Sequence of chain 1.B:
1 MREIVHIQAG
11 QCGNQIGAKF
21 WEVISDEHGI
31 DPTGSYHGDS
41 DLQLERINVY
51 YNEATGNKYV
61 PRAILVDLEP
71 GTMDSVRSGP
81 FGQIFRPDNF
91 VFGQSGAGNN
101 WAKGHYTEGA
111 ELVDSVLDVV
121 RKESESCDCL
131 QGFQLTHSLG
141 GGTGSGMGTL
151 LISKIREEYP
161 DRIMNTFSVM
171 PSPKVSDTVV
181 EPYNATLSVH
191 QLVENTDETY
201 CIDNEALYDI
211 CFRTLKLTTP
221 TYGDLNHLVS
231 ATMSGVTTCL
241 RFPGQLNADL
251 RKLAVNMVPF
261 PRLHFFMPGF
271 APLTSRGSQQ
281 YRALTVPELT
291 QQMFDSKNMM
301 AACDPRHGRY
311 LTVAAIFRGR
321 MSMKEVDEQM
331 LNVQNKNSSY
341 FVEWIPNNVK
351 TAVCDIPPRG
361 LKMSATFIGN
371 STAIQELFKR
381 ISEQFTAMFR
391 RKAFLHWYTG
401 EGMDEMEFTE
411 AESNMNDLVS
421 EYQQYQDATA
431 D

Binding-site contacts:
Ligand atom C35 contacts residue ASP26 of chain 1.B at 3.3 Å.
Ligand atom O05 contacts residue LEU361 of chain 1.B at 3.6 Å.
Ligand atom O05 contacts residue PHE270 of chain 1.B at 3.7 Å.
Ligand atom C06 contacts residue HIS227 of chain 1.B at 3.2 Å.
Ligand atom C07 contacts residue ASP224 of chain 1.B at 3.2 Å.
Ligand atom C30 contacts residue VAL23 of chain 1.B at 3.8 Å (hydrophobic).
Ligand atom C07 contacts residue HIS227 of chain 1.B at 3.8 Å.
Ligand atom C33 contacts residue GLU22 of chain 1.B at 3.8 Å.
Ligand atom C19 contacts residue THR274 of chain 1.B at 3.2 Å.
Ligand atom C13 contacts residue LEU273 of chain 1.B at 3.9 Å (hydrophobic).
Ligand atom O14 contacts residue HIS227 of chain 1.B at 3.2 Å.
Ligand atom C44 contacts residue GLY360 of chain 1.B at 3.8 Å.
Ligand atom C08 contacts residue LEU217 of chain 1.B at 3.9 Å (hydrophobic).
Ligand atom C30 contacts residue HIS227 of chain 1.B at 3.6 Å.
Ligand atom O06 contacts residue LEU273 of chain 1.B at 3.6 Å.
Ligand atom O06 contacts residue THR274 of chain 1.B at 3.0 Å (h-bond).
Ligand atom C47 contacts residue ARG276 of chain 1.B at 3.6 Å.
Ligand atom C16 contacts residue PRO272 of chain 1.B at 3.3 Å (hydrophobic).
Ligand atom O13 contacts residue ARG359 of chain 1.B at 3.4 Å.
Ligand atom O14 contacts residue VAL23 of chain 1.B at 3.2 Å.
Ligand atom C15 contacts residue PRO272 of chain 1.B at 3.2 Å (hydrophobic).
Ligand atom C41 contacts residue VAL23 of chain 1.B at 3.4 Å (hydrophobic).
Ligand atom C39 contacts residue PHE270 of chain 1.B at 4.0 Å (hydrophobic).
Ligand atom C06 contacts residue LEU228 of chain 1.B at 3.6 Å (hydrophobic).
Ligand atom C40 contacts residue GLU27 of chain 1.B at 3.6 Å.
Ligand atom O01 contacts residue ARG276 of chain 1.B at 3.8 Å.
Ligand atom O07 contacts residue GLN279 of chain 1.B at 2.8 Å (h-bond).
Ligand atom C13 contacts residue PHE270 of chain 1.B at 3.5 Å (hydrophobic).
Ligand atom C36 contacts residue ASP26 of chain 1.B at 3.2 Å.
Ligand atom O03 contacts residue ARG276 of chain 1.B at 3.7 Å.
Ligand atom O06 contacts residue PRO272 of chain 1.B at 3.6 Å.
Ligand atom C16 contacts residue THR274 of chain 1.B at 3.7 Å.
Ligand atom C32 contacts residue HIS227 of chain 1.B at 3.4 Å.
Ligand atom O12 contacts residue GLY360 of chain 1.B at 3.3 Å (h-bond).
Ligand atom C39 contacts residue ALA231 of chain 1.B at 3.9 Å (hydrophobic).
Ligand atom C41 contacts residue GLU27 of chain 1.B at 3.2 Å.
Ligand atom C05 contacts residue HIS227 of chain 1.B at 3.5 Å.
Ligand atom C12 contacts residue PHE270 of chain 1.B at 4.0 Å (hydrophobic).
Ligand atom C31 contacts residue VAL23 of chain 1.B at 3.7 Å (hydrophobic).
Ligand atom C32 contacts residue VAL23 of chain 1.B at 3.5 Å (hydrophobic).

The small molecule below binds the protein below.
Small molecule (SMILES): CC(=O)O[C@H]1C(=O)[C@@]2(C)[C@H]([C@H](OC(=O)c3ccccc3)[C@]3(O)C[C@H](OC(=O)[C@H](O)[C@@H](NC(=O)c4ccccc4)c4ccccc4)C(C)=C1C3(C)C)[C@]1(OC(C)=O)CO[C@@H]1C[C@@H]2O